Sequence of chain 1.F:
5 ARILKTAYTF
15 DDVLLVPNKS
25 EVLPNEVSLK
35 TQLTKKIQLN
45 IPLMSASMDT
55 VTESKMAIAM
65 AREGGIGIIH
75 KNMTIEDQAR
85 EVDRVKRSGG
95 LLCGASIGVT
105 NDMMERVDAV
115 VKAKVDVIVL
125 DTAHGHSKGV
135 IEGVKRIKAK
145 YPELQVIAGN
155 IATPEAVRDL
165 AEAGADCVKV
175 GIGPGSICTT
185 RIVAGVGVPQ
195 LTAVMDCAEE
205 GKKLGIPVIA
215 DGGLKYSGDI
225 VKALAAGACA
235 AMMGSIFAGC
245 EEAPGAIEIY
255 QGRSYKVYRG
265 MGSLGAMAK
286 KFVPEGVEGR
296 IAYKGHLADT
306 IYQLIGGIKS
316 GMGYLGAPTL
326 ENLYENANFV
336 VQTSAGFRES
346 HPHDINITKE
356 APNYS

Sequence of chain 1.E:
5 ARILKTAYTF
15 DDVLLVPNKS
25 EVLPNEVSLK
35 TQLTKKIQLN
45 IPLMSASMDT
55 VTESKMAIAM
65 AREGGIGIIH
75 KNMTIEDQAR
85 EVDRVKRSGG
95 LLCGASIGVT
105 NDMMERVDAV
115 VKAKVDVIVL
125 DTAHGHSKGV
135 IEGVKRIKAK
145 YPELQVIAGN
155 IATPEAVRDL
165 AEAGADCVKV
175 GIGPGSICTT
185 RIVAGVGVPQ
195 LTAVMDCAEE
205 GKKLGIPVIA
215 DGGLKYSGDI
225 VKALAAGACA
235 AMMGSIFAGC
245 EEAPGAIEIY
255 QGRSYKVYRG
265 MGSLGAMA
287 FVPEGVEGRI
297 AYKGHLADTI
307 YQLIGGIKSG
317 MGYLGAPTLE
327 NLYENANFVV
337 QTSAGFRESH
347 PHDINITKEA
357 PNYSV

Binding-site contacts:
Ligand atom C21 contacts residue TYR319 of chain 1.E at 3.8 Å (hydrophobic).
Ligand atom C2 contacts residue MET271 of chain 1.F at 3.9 Å (hydrophobic).
Ligand atom C20 contacts residue PRO28 of chain 1.E at 3.8 Å (hydrophobic).
Ligand atom N3 contacts residue ALA127 of chain 1.F at 4.1 Å.
Ligand atom C7 contacts residue IMP1 of chain 1.V at 3.8 Å.
Ligand atom O1 contacts residue GLU290 of chain 1.F at 3.8 Å.
Ligand atom C7 contacts residue ALA127 of chain 1.F at 3.5 Å (hydrophobic).
Ligand atom C16 contacts residue ALA127 of chain 1.F at 3.9 Å (hydrophobic).
Ligand atom C21 contacts residue ALA127 of chain 1.F at 4.0 Å (hydrophobic).
Ligand atom C1 contacts residue GLY266 of chain 1.F at 3.5 Å.
Ligand atom C20 contacts residue SER315 of chain 1.E at 3.7 Å.
Ligand atom C20 contacts residue TYR319 of chain 1.E at 3.6 Å (hydrophobic).
Ligand atom C18 contacts residue PRO28 of chain 1.E at 3.7 Å (hydrophobic).
Ligand atom C12 contacts residue GLU290 of chain 1.F at 3.7 Å.
Ligand atom C19 contacts residue PRO28 of chain 1.E at 3.7 Å (hydrophobic).
Ligand atom C3 contacts residue MET265 of chain 1.F at 3.7 Å (hydrophobic).
Ligand atom C21 contacts residue SER315 of chain 1.E at 3.6 Å.
Ligand atom O2 contacts residue MET265 of chain 1.F at 3.8 Å.
Ligand atom C8 contacts residue IMP1 of chain 1.V at 3.4 Å.
Ligand atom CL1 contacts residue HIS128 of chain 1.F at 3.7 Å.
Ligand atom C16 contacts residue GLU290 of chain 1.F at 4.1 Å.
Ligand atom N4 contacts residue MET265 of chain 1.F at 4.0 Å.
Ligand atom N3 contacts residue GLU290 of chain 1.F at 4.1 Å.
Ligand atom C6 contacts residue ALA127 of chain 1.F at 3.8 Å (hydrophobic).
Ligand atom CL1 contacts residue GLY318 of chain 1.E at 3.2 Å.
Ligand atom CL1 contacts residue TYR319 of chain 1.E at 3.5 Å.
Ligand atom C11 contacts residue GLY266 of chain 1.F at 4.0 Å.
Ligand atom C21 contacts residue GLU290 of chain 1.F at 3.3 Å.
Ligand atom C15 contacts residue ALA127 of chain 1.F at 3.9 Å (hydrophobic).
Ligand atom O1 contacts residue GLY266 of chain 1.F at 3.6 Å.
Ligand atom C2 contacts residue GLY266 of chain 1.F at 3.5 Å.
Ligand atom C9 contacts residue IMP1 of chain 1.V at 3.6 Å.
Ligand atom C8 contacts residue ALA127 of chain 1.F at 3.6 Å (hydrophobic).
Ligand atom C12 contacts residue VAL288 of chain 1.F at 3.5 Å (hydrophobic).
Ligand atom C12 contacts residue GLY266 of chain 1.F at 4.0 Å.
Ligand atom C18 contacts residue LEU27 of chain 1.E at 4.1 Å (hydrophobic).
Ligand atom CL1 contacts residue PRO28 of chain 1.E at 4.0 Å.
Ligand atom C2 contacts residue MET265 of chain 1.F at 3.7 Å (hydrophobic).
Ligand atom C9 contacts residue ALA127 of chain 1.F at 3.8 Å (hydrophobic).
Ligand atom C15 contacts residue GLU290 of chain 1.F at 3.3 Å.

A small-molecule ligand and the protein it binds are described below.
Small molecule (SMILES): C[C@@H](Oc1cc[n+]([O-])c2ccccc12)c1cn(-c2ccc(Cl)cc2)nn1